Sequence of chain 1.C:
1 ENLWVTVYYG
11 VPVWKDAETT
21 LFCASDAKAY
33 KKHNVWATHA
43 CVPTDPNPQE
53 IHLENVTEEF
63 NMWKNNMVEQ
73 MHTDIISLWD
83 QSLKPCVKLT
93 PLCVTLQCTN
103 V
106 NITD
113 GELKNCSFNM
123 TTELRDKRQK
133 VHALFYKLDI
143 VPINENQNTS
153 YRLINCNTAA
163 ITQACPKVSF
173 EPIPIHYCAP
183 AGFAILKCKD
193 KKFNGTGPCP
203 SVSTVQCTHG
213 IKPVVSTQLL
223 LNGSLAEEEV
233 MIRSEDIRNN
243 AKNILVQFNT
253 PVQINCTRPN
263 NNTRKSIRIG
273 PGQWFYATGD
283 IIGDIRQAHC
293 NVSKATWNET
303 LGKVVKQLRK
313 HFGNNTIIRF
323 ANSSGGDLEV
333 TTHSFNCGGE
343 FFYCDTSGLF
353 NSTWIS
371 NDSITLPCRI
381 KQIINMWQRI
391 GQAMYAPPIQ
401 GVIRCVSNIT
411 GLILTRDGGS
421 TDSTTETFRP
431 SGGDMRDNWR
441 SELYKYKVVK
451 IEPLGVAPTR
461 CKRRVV

Binding-site contacts:
Ligand atom C7 contacts residue ASN353 of chain 1.C at 3.7 Å.
Ligand atom C5 contacts residue ASN353 of chain 1.C at 3.7 Å.
Ligand atom O7 contacts residue ASN353 of chain 1.C at 4.0 Å.
Ligand atom C2 contacts residue ASN353 of chain 1.C at 2.4 Å.
Ligand atom N2 contacts residue ASN353 of chain 1.C at 2.9 Å (h-bond).
Ligand atom C4 contacts residue ASN353 of chain 1.C at 4.2 Å.
Ligand atom C8 contacts residue SER349 of chain 1.C at 3.8 Å.
Ligand atom O5 contacts residue ASN353 of chain 1.C at 2.4 Å (h-bond).
Ligand atom C1 contacts residue ASN353 of chain 1.C at 1.4 Å.
Ligand atom C3 contacts residue ASN353 of chain 1.C at 3.8 Å.

The protein below binds the small molecule below.
Small molecule (SMILES): CC(=O)N[C@@H]1[C@@H](O)[C@H](O)[C@@H](CO)O[C@H]1O